Binding-site contacts:
Ligand atom C7 contacts residue TYR78 of chain 1.E at 3.3 Å (hydrophobic).
Ligand atom C5 contacts residue TYR78 of chain 1.E at 3.7 Å (hydrophobic).
Ligand atom O4 contacts residue GLY1 of chain 1.E at 3.1 Å (h-bond).
Ligand atom O6 contacts residue VAL80 of chain 1.E at 4.1 Å.
Ligand atom C6 contacts residue VAL80 of chain 1.E at 4.2 Å (hydrophobic).
Ligand atom C6 contacts residue TRP123 of chain 1.E at 3.7 Å (hydrophobic).
Ligand atom C6 contacts residue TYR122 of chain 1.E at 3.9 Å (hydrophobic).
Ligand atom C6 contacts residue ASP125 of chain 1.E at 3.5 Å.
Ligand atom O5 contacts residue TYR122 of chain 1.E at 3.0 Å (h-bond).
Ligand atom O1 contacts residue TYR78 of chain 1.E at 4.1 Å.
Ligand atom O1 contacts residue TYR122 of chain 1.E at 3.7 Å.
Ligand atom O4 contacts residue ASP125 of chain 1.E at 2.9 Å (salt-bridge).
Ligand atom O2 contacts residue GLY1 of chain 1.E at 4.3 Å.
Ligand atom C3 contacts residue TYR78 of chain 1.E at 3.5 Å (hydrophobic).
Ligand atom C5 contacts residue TYR122 of chain 1.E at 4.0 Å (hydrophobic).
Ligand atom C5 contacts residue ASP125 of chain 1.E at 3.9 Å.
Ligand atom O3 contacts residue GLY1 of chain 1.E at 2.6 Å (h-bond).
Ligand atom O5 contacts residue GLY121 of chain 1.E at 3.9 Å.
Ligand atom O4 contacts residue GLY121 of chain 1.E at 3.5 Å.
Ligand atom C2 contacts residue TYR78 of chain 1.E at 4.0 Å (hydrophobic).
Ligand atom O6 contacts residue GLY121 of chain 1.E at 3.9 Å.
Ligand atom C4 contacts residue GLY1 of chain 1.E at 3.9 Å.
Ligand atom C4 contacts residue ASP125 of chain 1.E at 3.2 Å.
Ligand atom O4 contacts residue TYR122 of chain 1.E at 4.0 Å.
Ligand atom C4 contacts residue TYR78 of chain 1.E at 3.8 Å (hydrophobic).
Ligand atom C1 contacts residue TYR122 of chain 1.E at 3.9 Å (hydrophobic).
Ligand atom C6 contacts residue TYR78 of chain 1.E at 3.9 Å (hydrophobic).
Ligand atom O6 contacts residue TYR122 of chain 1.E at 3.0 Å (h-bond).
Ligand atom C3 contacts residue GLY1 of chain 1.E at 3.8 Å.
Ligand atom O6 contacts residue ASP125 of chain 1.E at 3.1 Å (salt-bridge).
Ligand atom C7 contacts residue TYR122 of chain 1.E at 3.9 Å (hydrophobic).
Ligand atom O6 contacts residue TRP123 of chain 1.E at 3.0 Å (h-bond).

Sequence of chain 1.E:
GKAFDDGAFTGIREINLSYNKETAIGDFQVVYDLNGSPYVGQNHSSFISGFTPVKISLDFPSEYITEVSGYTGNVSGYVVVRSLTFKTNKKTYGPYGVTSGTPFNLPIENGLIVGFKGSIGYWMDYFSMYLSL

This small molecule binds to this protein.
Small molecule (SMILES): CO[C@H]1O[C@H](CO)[C@H](O)[C@H](O)[C@H]1O